Sequence of chain 17.E:
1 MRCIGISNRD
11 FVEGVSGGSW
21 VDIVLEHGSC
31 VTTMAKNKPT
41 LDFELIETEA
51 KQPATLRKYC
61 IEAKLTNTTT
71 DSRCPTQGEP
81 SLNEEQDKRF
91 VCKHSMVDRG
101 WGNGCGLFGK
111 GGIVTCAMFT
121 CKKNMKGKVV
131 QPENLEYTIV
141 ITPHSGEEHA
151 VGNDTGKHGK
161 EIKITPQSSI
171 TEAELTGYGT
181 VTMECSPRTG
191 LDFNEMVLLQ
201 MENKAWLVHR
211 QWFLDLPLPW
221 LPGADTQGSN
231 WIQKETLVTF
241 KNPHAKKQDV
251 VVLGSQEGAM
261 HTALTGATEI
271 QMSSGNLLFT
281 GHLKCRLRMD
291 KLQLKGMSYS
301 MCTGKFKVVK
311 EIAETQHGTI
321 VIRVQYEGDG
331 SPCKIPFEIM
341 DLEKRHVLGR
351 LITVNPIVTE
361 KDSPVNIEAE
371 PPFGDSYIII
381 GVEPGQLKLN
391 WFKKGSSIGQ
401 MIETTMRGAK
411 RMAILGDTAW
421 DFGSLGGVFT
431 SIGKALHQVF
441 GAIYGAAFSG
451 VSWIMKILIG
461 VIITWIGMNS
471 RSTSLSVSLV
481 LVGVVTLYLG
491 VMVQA

The small molecule below binds the protein below.
Small molecule (SMILES): CC(=O)N[C@@H]1[C@@H](O)[C@H](O)[C@@H](CO)O[C@H]1O

Binding-site contacts:
Ligand atom C6 contacts residue TYR60 of chain 17.G at 3.8 Å (hydrophobic).
Ligand atom O3 contacts residue ASP66 of chain 17.G at 3.8 Å.
Ligand atom C2 contacts residue GLN65 of chain 17.G at 3.4 Å.
Ligand atom O4 contacts residue ASP66 of chain 17.G at 4.2 Å.
Ligand atom O7 contacts residue ASN67 of chain 17.E at 4.1 Å.
Ligand atom C5 contacts residue TYR60 of chain 17.G at 4.2 Å (hydrophobic).
Ligand atom O6 contacts residue GLN65 of chain 17.G at 4.2 Å.
Ligand atom C5 contacts residue ASN67 of chain 17.E at 3.6 Å.
Ligand atom C8 contacts residue ASN67 of chain 17.E at 3.6 Å.
Ligand atom C1 contacts residue ASN67 of chain 17.E at 1.4 Å.
Ligand atom C6 contacts residue ASP66 of chain 17.G at 4.2 Å.
Ligand atom N2 contacts residue GLN65 of chain 17.G at 4.4 Å.
Ligand atom C7 contacts residue ASN67 of chain 17.E at 3.6 Å.
Ligand atom N2 contacts residue ASN67 of chain 17.E at 3.1 Å (h-bond).
Ligand atom O7 contacts residue MET118 of chain 17.E at 3.9 Å.
Ligand atom O5 contacts residue ASN67 of chain 17.E at 2.4 Å (h-bond).
Ligand atom O6 contacts residue ASP66 of chain 17.G at 2.8 Å (salt-bridge).
Ligand atom O3 contacts residue ASN67 of chain 17.E at 4.4 Å.
Ligand atom C6 contacts residue GLN65 of chain 17.G at 4.1 Å.
Ligand atom O3 contacts residue GLN65 of chain 17.G at 3.2 Å.
Ligand atom O5 contacts residue GLN65 of chain 17.G at 3.9 Å.
Ligand atom C8 contacts residue GLN65 of chain 17.G at 3.5 Å.
Ligand atom C3 contacts residue ASN67 of chain 17.E at 3.8 Å.
Ligand atom C2 contacts residue ASN67 of chain 17.E at 2.5 Å.
Ligand atom O5 contacts residue TYR60 of chain 17.G at 3.5 Å.
Ligand atom C4 contacts residue ASP66 of chain 17.G at 3.8 Å.
Ligand atom C1 contacts residue GLN65 of chain 17.G at 3.7 Å.
Ligand atom O7 contacts residue ARG89 of chain 17.E at 4.0 Å.
Ligand atom C3 contacts residue ASP66 of chain 17.G at 4.3 Å.
Ligand atom C4 contacts residue ASN67 of chain 17.E at 4.2 Å.
Ligand atom C3 contacts residue GLN65 of chain 17.G at 4.1 Å.

Sequence of chain 17.G:
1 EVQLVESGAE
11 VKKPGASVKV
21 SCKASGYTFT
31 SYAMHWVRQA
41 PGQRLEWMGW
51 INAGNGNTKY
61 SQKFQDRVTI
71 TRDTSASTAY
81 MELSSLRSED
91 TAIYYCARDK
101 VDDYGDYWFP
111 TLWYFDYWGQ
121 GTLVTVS